Binding-site contacts:
Ligand atom N3 contacts residue SER84 of chain 1.B at 3.2 Å (h-bond).
Ligand atom O2 contacts residue GLY85 of chain 1.B at 3.0 Å (h-bond).
Ligand atom O4 contacts residue GLY85 of chain 1.B at 3.7 Å.
Ligand atom C2 contacts residue GLY46 of chain 1.B at 3.4 Å.
Ligand atom C4 contacts residue SER84 of chain 1.B at 3.4 Å.
Ligand atom O4 contacts residue ARG324 of chain 1.B at 2.6 Å (salt-bridge).
Ligand atom C6 contacts residue SER232 of chain 1.B at 3.1 Å.
Ligand atom O2 contacts residue ALA233 of chain 1.B at 3.5 Å (h-bond).
Ligand atom C5 contacts residue GLY344 of chain 1.B at 3.2 Å.
Ligand atom O8 contacts residue SER232 of chain 1.B at 3.7 Å.
Ligand atom O8 contacts residue MET190 of chain 1.B at 3.7 Å.
Ligand atom C2 contacts residue GLY85 of chain 1.B at 3.6 Å.
Ligand atom C4 contacts residue ARG324 of chain 1.B at 3.2 Å.
Ligand atom C4 contacts residue GLY85 of chain 1.B at 3.8 Å.
Ligand atom C2 contacts residue SER232 of chain 1.B at 3.2 Å.
Ligand atom O2 contacts residue GLY46 of chain 1.B at 3.6 Å.
Ligand atom N1 contacts residue SER232 of chain 1.B at 2.9 Å (h-bond).
Ligand atom C5 contacts residue SER343 of chain 1.B at 3.6 Å.
Ligand atom O4 contacts residue GLY344 of chain 1.B at 2.8 Å (h-bond).
Ligand atom C4 contacts residue GLY344 of chain 1.B at 3.8 Å.
Ligand atom N3 contacts residue ARG324 of chain 1.B at 3.7 Å.
Ligand atom O8 contacts residue ARG194 of chain 1.B at 2.7 Å (salt-bridge).
Ligand atom N3 contacts residue GLY85 of chain 1.B at 3.0 Å (h-bond).
Ligand atom N1 contacts residue ALA233 of chain 1.B at 2.8 Å (h-bond).
Ligand atom C2 contacts residue ALA233 of chain 1.B at 3.6 Å (hydrophobic).
Ligand atom N1 contacts residue MET190 of chain 1.B at 3.8 Å.
Ligand atom N3 contacts residue SER232 of chain 1.B at 3.6 Å.
Ligand atom O2 contacts residue LYS162 of chain 1.B at 3.6 Å (salt-bridge).
Ligand atom N3 contacts residue GLY46 of chain 1.B at 3.5 Å (h-bond).
Ligand atom C4 contacts residue SER232 of chain 1.B at 3.7 Å.
Ligand atom O8 contacts residue ALA233 of chain 1.B at 2.9 Å (h-bond).
Ligand atom O4 contacts residue SER84 of chain 1.B at 3.5 Å (h-bond).
Ligand atom C2 contacts residue ARG53 of chain 1.B at 3.6 Å.
Ligand atom N1 contacts residue LYS162 of chain 1.B at 3.8 Å.
Ligand atom O4 contacts residue SER343 of chain 1.B at 3.4 Å (h-bond).
Ligand atom C4 contacts residue SER343 of chain 1.B at 3.6 Å.
Ligand atom C6 contacts residue ARG194 of chain 1.B at 3.7 Å.
Ligand atom C5 contacts residue SER232 of chain 1.B at 3.4 Å.
Ligand atom C6 contacts residue ALA233 of chain 1.B at 3.3 Å (hydrophobic).
Ligand atom O2 contacts residue ARG53 of chain 1.B at 2.8 Å (salt-bridge).

A small-molecule ligand and the protein it binds are described below.
Small molecule (SMILES): O=C1CC(=O)NC(=O)N1

Sequence of chain 1.B:
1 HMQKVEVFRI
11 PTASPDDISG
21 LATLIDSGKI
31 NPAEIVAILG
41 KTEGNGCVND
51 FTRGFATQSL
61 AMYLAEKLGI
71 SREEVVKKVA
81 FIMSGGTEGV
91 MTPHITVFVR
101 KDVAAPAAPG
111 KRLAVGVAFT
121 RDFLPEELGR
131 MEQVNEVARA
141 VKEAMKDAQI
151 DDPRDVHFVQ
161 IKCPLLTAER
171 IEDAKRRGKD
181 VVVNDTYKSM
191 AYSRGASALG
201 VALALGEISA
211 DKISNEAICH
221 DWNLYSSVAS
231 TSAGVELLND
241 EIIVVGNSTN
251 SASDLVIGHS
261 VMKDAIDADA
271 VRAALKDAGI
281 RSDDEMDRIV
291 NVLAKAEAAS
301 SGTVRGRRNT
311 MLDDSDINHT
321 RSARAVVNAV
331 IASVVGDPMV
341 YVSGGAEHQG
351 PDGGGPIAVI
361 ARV